Sequence of chain 1.P:
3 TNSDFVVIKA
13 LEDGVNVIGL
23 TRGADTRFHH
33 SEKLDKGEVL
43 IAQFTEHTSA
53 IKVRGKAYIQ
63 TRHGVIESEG

Binding-site contacts:
Ligand atom N contacts residue ASP27 of chain 1.Q at 3.1 Å (salt-bridge).
Ligand atom O contacts residue ARG24 of chain 1.Q at 3.5 Å.
Ligand atom CH2 contacts residue GLY21 of chain 1.P at 3.5 Å.
Ligand atom C contacts residue GLY25 of chain 1.Q at 3.5 Å.
Ligand atom CB contacts residue THR23 of chain 1.Q at 3.6 Å.
Ligand atom CG contacts residue SER51 of chain 1.Q at 3.9 Å.
Ligand atom CE2 contacts residue THR50 of chain 1.P at 4.0 Å.
Ligand atom OXT contacts residue THR47 of chain 1.P at 2.5 Å (h-bond).
Ligand atom N contacts residue THR28 of chain 1.Q at 3.0 Å (h-bond).
Ligand atom OXT contacts residue HIS49 of chain 1.P at 3.7 Å.
Ligand atom CE2 contacts residue GLN45 of chain 1.P at 3.9 Å.
Ligand atom C contacts residue SER51 of chain 1.Q at 3.6 Å.
Ligand atom CD1 contacts residue SER51 of chain 1.Q at 3.5 Å.
Ligand atom CA contacts residue GLY25 of chain 1.Q at 3.4 Å.
Ligand atom CD1 contacts residue GLN45 of chain 1.P at 3.6 Å.
Ligand atom CZ2 contacts residue ILE53 of chain 1.P at 3.9 Å (hydrophobic).
Ligand atom OXT contacts residue GLY25 of chain 1.Q at 4.0 Å.
Ligand atom N contacts residue GLY25 of chain 1.Q at 2.6 Å (h-bond).
Ligand atom CE2 contacts residue ALA44 of chain 1.P at 3.9 Å (hydrophobic).
Ligand atom O contacts residue GLY25 of chain 1.Q at 3.0 Å (h-bond).
Ligand atom CD1 contacts residue THR47 of chain 1.P at 3.8 Å.
Ligand atom N contacts residue ARG24 of chain 1.Q at 3.8 Å.
Ligand atom O contacts residue SER51 of chain 1.Q at 2.9 Å (h-bond).
Ligand atom C contacts residue THR50 of chain 1.P at 4.0 Å.
Ligand atom CB contacts residue SER51 of chain 1.Q at 3.5 Å.
Ligand atom O contacts residue THR47 of chain 1.P at 3.5 Å.
Ligand atom CZ2 contacts residue THR50 of chain 1.P at 3.8 Å.
Ligand atom CE3 contacts residue HIS32 of chain 1.P at 3.9 Å.
Ligand atom CZ2 contacts residue ALA44 of chain 1.P at 3.9 Å (hydrophobic).
Ligand atom CA contacts residue THR28 of chain 1.Q at 3.2 Å.
Ligand atom CB contacts residue THR28 of chain 1.Q at 3.4 Å.
Ligand atom CA contacts residue SER51 of chain 1.Q at 4.0 Å.
Ligand atom NE1 contacts residue ALA44 of chain 1.P at 3.8 Å.
Ligand atom C contacts residue THR47 of chain 1.P at 3.5 Å.
Ligand atom CZ3 contacts residue GLY21 of chain 1.P at 3.8 Å.
Ligand atom CA contacts residue THR23 of chain 1.Q at 3.8 Å.
Ligand atom NE1 contacts residue GLN45 of chain 1.P at 2.8 Å (h-bond).
Ligand atom OXT contacts residue THR50 of chain 1.P at 2.9 Å (h-bond).
Ligand atom N contacts residue THR23 of chain 1.Q at 2.8 Å (h-bond).
Ligand atom CE3 contacts residue HIS31 of chain 1.P at 3.9 Å.

The protein below binds the small molecule below.
Small molecule (SMILES): N[C@@H](Cc1c[nH]c2ccccc12)C(=O)O

Sequence of chain 1.Q:
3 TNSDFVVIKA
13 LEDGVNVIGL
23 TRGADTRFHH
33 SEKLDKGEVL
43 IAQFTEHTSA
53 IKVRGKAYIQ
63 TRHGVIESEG